Binding-site contacts:
Ligand atom F13 contacts residue VAL232 of chain 1.B at 3.7 Å.
Ligand atom F13 contacts residue LEU229 of chain 1.B at 3.1 Å.
Ligand atom C14 contacts residue GLN280 of chain 1.B at 3.5 Å.
Ligand atom C16 contacts residue GLY279 of chain 1.B at 3.5 Å.
Ligand atom C7 contacts residue ILE246 of chain 1.B at 3.6 Å (hydrophobic).
Ligand atom C22 contacts residue GLY279 of chain 1.B at 3.6 Å.
Ligand atom C8 contacts residue ILE246 of chain 1.B at 3.6 Å (hydrophobic).
Ligand atom N20 contacts residue TYR247 of chain 1.B at 2.8 Å (h-bond).
Ligand atom C2 contacts residue PHE283 of chain 1.B at 3.3 Å (hydrophobic).
Ligand atom C15 contacts residue MET267 of chain 1.B at 3.4 Å (hydrophobic).
Ligand atom C14 contacts residue MET267 of chain 1.B at 3.7 Å (hydrophobic).
Ligand atom C25 contacts residue LYS272 of chain 1.B at 3.5 Å.
Ligand atom C11 contacts residue TYR78 of chain 1.B at 3.7 Å (hydrophobic).
Ligand atom C10 contacts residue VAL232 of chain 1.B at 3.7 Å (hydrophobic).
Ligand atom N4 contacts residue GLN280 of chain 1.B at 3.1 Å (h-bond).
Ligand atom C10 contacts residue ILE246 of chain 1.B at 3.5 Å (hydrophobic).
Ligand atom N20 contacts residue GLY279 of chain 1.B at 3.7 Å.
Ligand atom C15 contacts residue TYR247 of chain 1.B at 3.5 Å (hydrophobic).
Ligand atom C23 contacts residue PRO266 of chain 1.B at 3.7 Å (hydrophobic).
Ligand atom C24 contacts residue PRO266 of chain 1.B at 3.4 Å (hydrophobic).
Ligand atom C5 contacts residue PHE283 of chain 1.B at 3.3 Å (hydrophobic).
Ligand atom C22 contacts residue MET267 of chain 1.B at 3.7 Å (hydrophobic).
Ligand atom C19 contacts residue GLY279 of chain 1.B at 3.4 Å.
Ligand atom C1 contacts residue PHE283 of chain 1.B at 3.4 Å (hydrophobic).
Ligand atom F12 contacts residue SER231 of chain 1.B at 3.3 Å.
Ligand atom N4 contacts residue PHE283 of chain 1.B at 3.6 Å.
Ligand atom N17 contacts residue GLY279 of chain 1.B at 3.5 Å (h-bond).
Ligand atom C25 contacts residue GLU275 of chain 1.B at 3.5 Å.
Ligand atom C26 contacts residue VAL276 of chain 1.B at 3.7 Å (hydrophobic).
Ligand atom C18 contacts residue GLY279 of chain 1.B at 3.7 Å.
Ligand atom C16 contacts residue MET267 of chain 1.B at 3.5 Å (hydrophobic).
Ligand atom N9 contacts residue PHE283 of chain 1.B at 3.7 Å.
Ligand atom N20 contacts residue MET267 of chain 1.B at 3.5 Å.
Ligand atom N6 contacts residue PHE283 of chain 1.B at 3.5 Å.
Ligand atom C16 contacts residue TYR247 of chain 1.B at 3.5 Å (hydrophobic).
Ligand atom C10 contacts residue GLN280 of chain 1.B at 3.3 Å.
Ligand atom C26 contacts residue GLU275 of chain 1.B at 3.7 Å.
Ligand atom C3 contacts residue PHE283 of chain 1.B at 3.5 Å (hydrophobic).
Ligand atom C11 contacts residue ILE246 of chain 1.B at 3.6 Å (hydrophobic).
Ligand atom F12 contacts residue ILE246 of chain 1.B at 3.0 Å.

Sequence of chain 1.B:
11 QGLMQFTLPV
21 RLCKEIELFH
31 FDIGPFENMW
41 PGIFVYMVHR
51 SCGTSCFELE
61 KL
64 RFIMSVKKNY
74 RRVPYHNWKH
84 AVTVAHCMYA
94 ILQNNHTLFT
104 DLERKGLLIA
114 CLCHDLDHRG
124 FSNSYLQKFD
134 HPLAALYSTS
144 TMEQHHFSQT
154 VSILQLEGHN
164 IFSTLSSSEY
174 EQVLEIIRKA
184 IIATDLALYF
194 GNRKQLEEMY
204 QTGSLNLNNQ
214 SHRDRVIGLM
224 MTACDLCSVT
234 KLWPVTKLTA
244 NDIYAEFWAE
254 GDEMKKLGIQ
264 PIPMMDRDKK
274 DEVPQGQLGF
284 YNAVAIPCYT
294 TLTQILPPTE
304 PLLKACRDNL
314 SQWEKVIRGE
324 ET

The protein below binds the small molecule below.
Small molecule (SMILES): Cc1c(C(F)F)nc2ccc(C#Cc3nc(-c4ccccc4)cn3C)nn12